Sequence of chain 1.YA:
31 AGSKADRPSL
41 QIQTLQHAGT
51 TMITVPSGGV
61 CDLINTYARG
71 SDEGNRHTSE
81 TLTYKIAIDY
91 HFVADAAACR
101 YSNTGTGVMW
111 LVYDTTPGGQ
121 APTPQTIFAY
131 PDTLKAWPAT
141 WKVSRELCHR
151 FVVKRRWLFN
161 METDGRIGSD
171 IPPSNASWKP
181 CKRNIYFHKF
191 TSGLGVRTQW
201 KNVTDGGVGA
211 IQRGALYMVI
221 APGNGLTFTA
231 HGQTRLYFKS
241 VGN

Binding-site contacts:
Ligand atom P contacts residue HIS149 of chain 1.QA at 3.8 Å.
Ligand atom N1 contacts residue PHE190 of chain 1.YA at 3.7 Å.
Ligand atom OP1 contacts residue ILE42 of chain 1.YA at 4.1 Å.
Ligand atom C2' contacts residue TYR237 of chain 1.YA at 4.0 Å (hydrophobic).
Ligand atom C8 contacts residue PHE190 of chain 1.YA at 3.5 Å (hydrophobic).
Ligand atom OP2 contacts residue ARG156 of chain 1.QA at 3.8 Å.
Ligand atom C2' contacts residue ARG155 of chain 1.QA at 3.1 Å.
Ligand atom C1' contacts residue ARG155 of chain 1.QA at 3.6 Å.
Ligand atom C5 contacts residue PHE190 of chain 1.YA at 3.3 Å (hydrophobic).
Ligand atom N3 contacts residue PHE190 of chain 1.YA at 3.9 Å.
Ligand atom O4 contacts residue LYS85 of chain 1.YA at 3.2 Å (salt-bridge).
Ligand atom P contacts residue TYR237 of chain 1.YA at 3.8 Å.
Ligand atom C7 contacts residue LEU40 of chain 1.YA at 3.5 Å (hydrophobic).
Ligand atom P contacts residue ARG145 of chain 1.QA at 3.7 Å.
Ligand atom C5' contacts residue ILE42 of chain 1.YA at 3.8 Å (hydrophobic).
Ligand atom N7 contacts residue PHE190 of chain 1.YA at 3.5 Å.
Ligand atom C2' contacts residue LEU40 of chain 1.YA at 4.0 Å (hydrophobic).
Ligand atom O5' contacts residue HIS149 of chain 1.QA at 4.2 Å.
Ligand atom O3' contacts residue TYR237 of chain 1.YA at 3.6 Å.
Ligand atom C4 contacts residue PHE190 of chain 1.YA at 3.4 Å (hydrophobic).
Ligand atom N9 contacts residue PHE190 of chain 1.YA at 3.7 Å.
Ligand atom C2 contacts residue PHE190 of chain 1.YA at 4.2 Å (hydrophobic).
Ligand atom C2' contacts residue LYS154 of chain 1.QA at 3.6 Å.
Ligand atom N3 contacts residue LYS34 of chain 1.QA at 3.3 Å (salt-bridge).
Ligand atom N4 contacts residue TYR113 of chain 1.QA at 3.8 Å.
Ligand atom OP1 contacts residue ARG145 of chain 1.QA at 2.3 Å (salt-bridge).
Ligand atom C2 contacts residue LYS34 of chain 1.QA at 3.3 Å.
Ligand atom OP2 contacts residue TYR237 of chain 1.YA at 2.7 Å (h-bond).
Ligand atom N6 contacts residue PHE190 of chain 1.YA at 3.5 Å.
Ligand atom OP2 contacts residue HIS149 of chain 1.QA at 3.3 Å.
Ligand atom OP1 contacts residue ARG235 of chain 1.YA at 3.1 Å (salt-bridge).
Ligand atom C6 contacts residue PHE190 of chain 1.YA at 3.3 Å (hydrophobic).
Ligand atom OP2 contacts residue ARG235 of chain 1.YA at 2.5 Å (salt-bridge).
Ligand atom C7 contacts residue TYR237 of chain 1.YA at 4.1 Å (hydrophobic).
Ligand atom C3' contacts residue ILE42 of chain 1.YA at 3.7 Å (hydrophobic).
Ligand atom O3' contacts residue SER39 of chain 1.YA at 4.1 Å.
Ligand atom OP1 contacts residue HIS149 of chain 1.QA at 3.0 Å.
Ligand atom O3' contacts residue VAL153 of chain 1.QA at 4.1 Å.
Ligand atom P contacts residue ARG235 of chain 1.YA at 3.3 Å.
Ligand atom OP1 contacts residue VAL153 of chain 1.QA at 3.3 Å.

Sequence of chain 1.QA:
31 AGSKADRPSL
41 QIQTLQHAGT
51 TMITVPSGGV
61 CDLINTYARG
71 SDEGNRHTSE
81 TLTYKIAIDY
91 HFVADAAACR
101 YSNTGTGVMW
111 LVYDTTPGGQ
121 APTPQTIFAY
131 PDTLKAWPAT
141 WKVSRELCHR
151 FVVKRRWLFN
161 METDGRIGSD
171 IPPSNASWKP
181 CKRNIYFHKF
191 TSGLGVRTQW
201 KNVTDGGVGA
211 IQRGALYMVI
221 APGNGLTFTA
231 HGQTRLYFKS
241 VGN

The small molecule below binds the protein below.
Small molecule (SMILES): Cc1cn([C@H]2C[C@H](O[P](=O)(O)OC[C@H]3O[C@@H](n4ccc(N)nc4=O)C[C@@H]3O[P](=O)(O)OC[C@H]3O[C@@H](n4ccc(N)nc4=O)C[C@@H]3O[P](=O)(O)OC[C@H]3O[C@@H](n4ccc(N)nc4=O)C[C@@H]3O[P](=O)(O)OC[C@H]3O[C@@H](n4cnc5c(N)ncnc54)C[C@@H]3O)[C@@H](CO[P](=O)(O)O[C@H]3C[C@H](n4cnc5c(N)ncnc54)O[C@@H]3CO[P](=O)(O)O[C@H]3C[C@H](n4cnc5c(N)ncnc54)O[C@@H]3CO[P](=O)(O)O[C@H]3C[C@H](n4cnc5c(N)ncnc54)O[C@@H]3CO[P](=O)(O)O[C@H]3C[C@H](n4cnc5c(N)ncnc54)O[C@@H]3COP(=O)=O)O2)c(=O)[nH]c1=O